Binding-site contacts:
Ligand atom C3 contacts residue PHE44 of chain 3.A at 4.4 Å (hydrophobic).
Ligand atom C2 contacts residue VAL69 of chain 3.A at 4.0 Å (hydrophobic).
Ligand atom C2 contacts residue PHE44 of chain 3.A at 3.5 Å (hydrophobic).
Ligand atom N1 contacts residue HEM1 of chain 3.B at 1.8 Å.
Ligand atom O1 contacts residue PHE44 of chain 3.A at 3.4 Å.
Ligand atom O1 contacts residue HIS65 of chain 3.A at 2.5 Å (h-bond).
Ligand atom C2 contacts residue HIS65 of chain 3.A at 4.5 Å.
Ligand atom O1 contacts residue HEM1 of chain 3.B at 2.8 Å.
Ligand atom N1 contacts residue HIS65 of chain 3.A at 3.7 Å.
Ligand atom C1 contacts residue ILE108 of chain 3.A at 3.7 Å (hydrophobic).
Ligand atom C1 contacts residue LEU30 of chain 3.A at 3.7 Å (hydrophobic).
Ligand atom C3 contacts residue HEM1 of chain 3.B at 3.0 Å.
Ligand atom C1 contacts residue HEM1 of chain 3.B at 3.7 Å.
Ligand atom C2 contacts residue HEM1 of chain 3.B at 3.9 Å.
Ligand atom C3 contacts residue VAL69 of chain 3.A at 3.5 Å (hydrophobic).
Ligand atom C3 contacts residue ILE108 of chain 3.A at 3.8 Å (hydrophobic).
Ligand atom N1 contacts residue VAL69 of chain 3.A at 3.5 Å.
Ligand atom N1 contacts residue PHE44 of chain 3.A at 4.2 Å.
Ligand atom O1 contacts residue VAL69 of chain 3.A at 3.4 Å.
Ligand atom C1 contacts residue PHE44 of chain 3.A at 3.4 Å (hydrophobic).
Ligand atom C1 contacts residue LEU33 of chain 3.A at 3.4 Å (hydrophobic).
Ligand atom C2 contacts residue ILE108 of chain 3.A at 4.0 Å (hydrophobic).
Ligand atom N1 contacts residue HIS94 of chain 3.A at 3.9 Å.
Ligand atom C2 contacts residue LEU30 of chain 3.A at 3.4 Å (hydrophobic).

Sequence of chain 3.A:
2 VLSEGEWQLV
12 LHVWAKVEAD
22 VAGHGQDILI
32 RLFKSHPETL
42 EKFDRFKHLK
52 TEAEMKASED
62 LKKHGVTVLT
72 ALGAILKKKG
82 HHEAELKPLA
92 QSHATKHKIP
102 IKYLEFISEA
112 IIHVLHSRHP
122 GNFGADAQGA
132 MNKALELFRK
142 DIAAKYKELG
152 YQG

This small molecule binds to this protein.
Small molecule (SMILES): CCCN=O